This protein binds this small molecule.
Small molecule (SMILES): S=c1[nH]c2ccccc2o1

Binding-site contacts:
Ligand atom C3 contacts residue HIS94 of chain 1.A at 4.3 Å.
Ligand atom O1 contacts residue THR198 of chain 1.A at 3.7 Å.
Ligand atom N1 contacts residue HIS94 of chain 1.A at 3.5 Å.
Ligand atom S1 contacts residue ZN1 of chain 1.B at 2.8 Å.
Ligand atom C2 contacts residue GOL1 of chain 1.D at 4.0 Å.
Ligand atom C5 contacts residue LEU197 of chain 1.A at 4.0 Å (hydrophobic).
Ligand atom C4 contacts residue THR199 of chain 1.A at 4.3 Å.
Ligand atom C7 contacts residue LEU197 of chain 1.A at 4.2 Å (hydrophobic).
Ligand atom S1 contacts residue THR198 of chain 1.A at 4.3 Å.
Ligand atom C6 contacts residue GOL1 of chain 1.D at 3.9 Å.
Ligand atom C4 contacts residue LEU197 of chain 1.A at 3.8 Å (hydrophobic).
Ligand atom C6 contacts residue THR199 of chain 1.A at 4.0 Å.
Ligand atom C7 contacts residue HIS94 of chain 1.A at 3.5 Å.
Ligand atom C1 contacts residue GOL1 of chain 1.D at 3.9 Å.
Ligand atom S1 contacts residue TRP208 of chain 1.A at 3.9 Å.
Ligand atom C6 contacts residue LEU197 of chain 1.A at 4.0 Å (hydrophobic).
Ligand atom C4 contacts residue GOL1 of chain 1.D at 3.9 Å.
Ligand atom S1 contacts residue VAL142 of chain 1.A at 4.2 Å.
Ligand atom C2 contacts residue LEU197 of chain 1.A at 4.2 Å (hydrophobic).
Ligand atom C1 contacts residue PHE130 of chain 1.A at 4.1 Å (hydrophobic).
Ligand atom C5 contacts residue THR199 of chain 1.A at 3.3 Å.
Ligand atom C7 contacts residue ZN1 of chain 1.B at 3.5 Å.
Ligand atom C2 contacts residue GLN92 of chain 1.A at 3.7 Å.
Ligand atom C2 contacts residue PHE130 of chain 1.A at 3.9 Å (hydrophobic).
Ligand atom C3 contacts residue LEU197 of chain 1.A at 3.8 Å (hydrophobic).
Ligand atom C3 contacts residue VAL121 of chain 1.A at 4.4 Å (hydrophobic).
Ligand atom O1 contacts residue THR199 of chain 1.A at 4.4 Å.
Ligand atom O1 contacts residue LEU197 of chain 1.A at 3.9 Å.
Ligand atom N1 contacts residue GLN92 of chain 1.A at 4.5 Å.
Ligand atom S1 contacts residue HIS94 of chain 1.A at 3.6 Å.
Ligand atom C3 contacts residue GOL1 of chain 1.D at 4.1 Å.
Ligand atom C1 contacts residue GLN92 of chain 1.A at 4.4 Å.
Ligand atom C3 contacts residue GLN92 of chain 1.A at 4.2 Å.
Ligand atom C7 contacts residue VAL121 of chain 1.A at 4.2 Å (hydrophobic).
Ligand atom N1 contacts residue LEU197 of chain 1.A at 4.1 Å.
Ligand atom C5 contacts residue GOL1 of chain 1.D at 3.8 Å.
Ligand atom N1 contacts residue VAL121 of chain 1.A at 3.4 Å.
Ligand atom O1 contacts residue ZN1 of chain 1.B at 3.9 Å.
Ligand atom S1 contacts residue HIS119 of chain 1.A at 3.3 Å (h-bond).
Ligand atom O1 contacts residue HIS94 of chain 1.A at 4.2 Å.

Sequence of chain 1.A:
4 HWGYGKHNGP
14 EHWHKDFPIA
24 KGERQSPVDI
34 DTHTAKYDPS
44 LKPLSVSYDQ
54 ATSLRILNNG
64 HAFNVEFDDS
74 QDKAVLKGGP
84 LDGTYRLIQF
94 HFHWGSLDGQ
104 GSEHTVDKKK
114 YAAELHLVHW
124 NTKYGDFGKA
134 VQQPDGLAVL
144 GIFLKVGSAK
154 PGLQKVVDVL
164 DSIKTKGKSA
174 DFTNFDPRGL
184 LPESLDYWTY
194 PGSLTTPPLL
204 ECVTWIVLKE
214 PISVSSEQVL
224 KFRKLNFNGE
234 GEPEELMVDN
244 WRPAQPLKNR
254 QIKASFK